Sequence of chain 1.H:
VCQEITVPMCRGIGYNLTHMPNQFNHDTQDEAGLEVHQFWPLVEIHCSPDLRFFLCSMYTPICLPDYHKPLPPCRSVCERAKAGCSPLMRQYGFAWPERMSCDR

The small molecule below binds the protein below.
Small molecule (SMILES): CC(=O)N[C@@H]1[C@@H](O)[C@H](O)[C@@H](CO)O[C@H]1O

Binding-site contacts:
Ligand atom C7 contacts residue ARG19 of chain 1.H at 3.4 Å.
Ligand atom N2 contacts residue ARG19 of chain 1.H at 3.2 Å (salt-bridge).
Ligand atom O7 contacts residue ASN24 of chain 1.H at 4.3 Å.
Ligand atom C1 contacts residue ASN24 of chain 1.H at 3.2 Å.
Ligand atom C2 contacts residue ASN24 of chain 1.H at 4.1 Å.
Ligand atom C8 contacts residue ARG19 of chain 1.H at 3.3 Å.
Ligand atom O5 contacts residue ASN24 of chain 1.H at 3.0 Å (h-bond).
Ligand atom C1 contacts residue ARG19 of chain 1.H at 3.8 Å.
Ligand atom C5 contacts residue ASN24 of chain 1.H at 4.4 Å.
Ligand atom C2 contacts residue ARG19 of chain 1.H at 4.1 Å.
Ligand atom O7 contacts residue ARG19 of chain 1.H at 3.7 Å.